The small molecule below binds the protein below.
Small molecule (SMILES): CCCCCCO[C@@H]1O[C@H](CO)[C@H](O)C[C@H]1O[C@@H]1O[C@@H](C)[C@@H](O)[C@@H](O)[C@@H]1O

Sequence of chain 1.A:
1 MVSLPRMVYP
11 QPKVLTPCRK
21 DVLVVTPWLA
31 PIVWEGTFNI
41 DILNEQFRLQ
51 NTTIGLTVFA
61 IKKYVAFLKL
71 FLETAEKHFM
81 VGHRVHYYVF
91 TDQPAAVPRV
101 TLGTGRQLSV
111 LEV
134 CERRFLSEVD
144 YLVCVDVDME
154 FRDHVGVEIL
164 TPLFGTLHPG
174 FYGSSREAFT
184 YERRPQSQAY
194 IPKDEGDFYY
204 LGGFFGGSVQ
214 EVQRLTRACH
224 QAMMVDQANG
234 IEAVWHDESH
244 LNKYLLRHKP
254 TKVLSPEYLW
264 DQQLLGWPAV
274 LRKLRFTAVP

Binding-site contacts:
Ligand atom O6 contacts residue THR183 of chain 1.A at 2.8 Å (h-bond).
Ligand atom O5 contacts residue PHE174 of chain 1.A at 4.0 Å.
Ligand atom O3 contacts residue ASP264 of chain 1.A at 3.6 Å.
Ligand atom O4 contacts residue HIS171 of chain 1.A at 3.0 Å.
Ligand atom C4 contacts residue HIS171 of chain 1.A at 4.0 Å.
Ligand atom C16 contacts residue GLY173 of chain 1.A at 3.3 Å.
Ligand atom C4 contacts residue GLU241 of chain 1.A at 3.5 Å.
Ligand atom O4 contacts residue ALA281 of chain 1.A at 4.0 Å.
Ligand atom C5 contacts residue TRP238 of chain 1.A at 3.6 Å (hydrophobic).
Ligand atom O6 contacts residue TRP238 of chain 1.A at 3.0 Å (h-bond).
Ligand atom C6 contacts residue ASP264 of chain 1.A at 4.0 Å.
Ligand atom C6 contacts residue PHE174 of chain 1.A at 4.4 Å (hydrophobic).
Ligand atom O1 contacts residue HIS171 of chain 1.A at 3.5 Å (h-bond).
Ligand atom O4 contacts residue GLU241 of chain 1.A at 2.7 Å (salt-bridge).
Ligand atom C6 contacts residue TYR202 of chain 1.A at 3.8 Å (hydrophobic).
Ligand atom C12 contacts residue LEU267 of chain 1.A at 4.2 Å (hydrophobic).
Ligand atom C3 contacts residue LEU267 of chain 1.A at 4.1 Å (hydrophobic).
Ligand atom C6 contacts residue TRP238 of chain 1.A at 3.3 Å (hydrophobic).
Ligand atom C6 contacts residue HIS171 of chain 1.A at 4.3 Å.
Ligand atom C5 contacts residue ASP264 of chain 1.A at 4.3 Å.
Ligand atom C5 contacts residue GLU241 of chain 1.A at 4.1 Å.
Ligand atom C3 contacts residue ASP264 of chain 1.A at 4.0 Å.
Ligand atom O4 contacts residue ASP264 of chain 1.A at 2.5 Å (salt-bridge).
Ligand atom C5 contacts residue HIS171 of chain 1.A at 4.1 Å.
Ligand atom C2 contacts residue HIS171 of chain 1.A at 3.9 Å.
Ligand atom O6 contacts residue TYR202 of chain 1.A at 4.3 Å.
Ligand atom C6 contacts residue GLU241 of chain 1.A at 3.5 Å.
Ligand atom C5 contacts residue LEU267 of chain 1.A at 4.1 Å (hydrophobic).
Ligand atom O5 contacts residue HIS171 of chain 1.A at 3.4 Å.
Ligand atom C6 contacts residue PRO172 of chain 1.A at 3.7 Å (hydrophobic).
Ligand atom C4 contacts residue TRP238 of chain 1.A at 3.7 Å (hydrophobic).
Ligand atom C4 contacts residue ASP264 of chain 1.A at 3.1 Å.
Ligand atom C4 contacts residue LEU267 of chain 1.A at 3.6 Å (hydrophobic).
Ligand atom O6 contacts residue PHE174 of chain 1.A at 3.8 Å.
Ligand atom O3 contacts residue LEU267 of chain 1.A at 4.4 Å.
Ligand atom C14 contacts residue PHE174 of chain 1.A at 4.3 Å (hydrophobic).
Ligand atom C6 contacts residue THR183 of chain 1.A at 3.4 Å.
Ligand atom C3 contacts residue TRP238 of chain 1.A at 4.0 Å (hydrophobic).
Ligand atom C1 contacts residue HIS171 of chain 1.A at 3.9 Å.
Ligand atom C6 contacts residue HIS171 of chain 1.A at 4.3 Å.